Binding-site contacts:
Ligand atom CBC contacts residue THR28 of chain 1.B at 4.2 Å.
Ligand atom CAZ contacts residue VAL31 of chain 1.B at 4.4 Å (hydrophobic).
Ligand atom CBR contacts residue ILE94 of chain 1.A at 4.2 Å (hydrophobic).
Ligand atom CAY contacts residue THR95 of chain 1.A at 4.1 Å.
Ligand atom O5 contacts residue VAL15 of chain 1.B at 4.3 Å.
Ligand atom O3 contacts residue GLN16 of chain 1.B at 4.1 Å.
Ligand atom CBG contacts residue ARG24 of chain 1.B at 4.2 Å.
Ligand atom CAA contacts residue LEU10 of chain 1.A at 4.2 Å (hydrophobic).
Ligand atom O6 contacts residue GLN17 of chain 1.B at 4.3 Å.
Ligand atom O2 contacts residue GLN16 of chain 1.B at 2.9 Å (h-bond).
Ligand atom CBS contacts residue VAL98 of chain 1.A at 3.9 Å (hydrophobic).
Ligand atom CBC contacts residue THR95 of chain 1.A at 4.0 Å.
Ligand atom C6 contacts residue HIS18 of chain 1.B at 4.3 Å.
Ligand atom O5 contacts residue GLN17 of chain 1.B at 4.3 Å.
Ligand atom CAB contacts residue ILE6 of chain 1.A at 3.9 Å (hydrophobic).
Ligand atom CBT contacts residue GLN16 of chain 1.B at 3.7 Å.
Ligand atom OAP contacts residue VAL98 of chain 1.A at 4.0 Å.
Ligand atom CAA contacts residue VAL31 of chain 1.B at 4.3 Å (hydrophobic).
Ligand atom CBD contacts residue LEU10 of chain 1.A at 4.3 Å (hydrophobic).
Ligand atom C5 contacts residue GLN17 of chain 1.B at 4.3 Å.
Ligand atom CAX contacts residue LEU11 of chain 1.B at 4.1 Å (hydrophobic).
Ligand atom CAB contacts residue VAL31 of chain 1.B at 4.3 Å (hydrophobic).
Ligand atom CAA contacts residue ILE32 of chain 1.B at 4.1 Å (hydrophobic).
Ligand atom O1 contacts residue GLN16 of chain 1.B at 4.1 Å.
Ligand atom CAW contacts residue VAL31 of chain 1.B at 3.8 Å (hydrophobic).
Ligand atom O6 contacts residue HIS18 of chain 1.B at 4.3 Å.
Ligand atom C6 contacts residue GLN17 of chain 1.B at 3.4 Å.
Ligand atom CBL contacts residue ILE94 of chain 1.A at 3.9 Å (hydrophobic).
Ligand atom CBK contacts residue VAL15 of chain 1.B at 3.7 Å (hydrophobic).
Ligand atom C2 contacts residue GLN16 of chain 1.B at 3.3 Å.
Ligand atom C3 contacts residue GLN16 of chain 1.B at 4.3 Å.
Ligand atom C6 contacts residue ARG24 of chain 1.B at 4.3 Å.
Ligand atom O1 contacts residue VAL15 of chain 1.B at 4.1 Å.
Ligand atom C1 contacts residue GLN16 of chain 1.B at 4.3 Å.
Ligand atom CAY contacts residue THR28 of chain 1.B at 3.7 Å.
Ligand atom CBE contacts residue LEU27 of chain 1.B at 4.0 Å (hydrophobic).
Ligand atom CBQ contacts residue VAL15 of chain 1.B at 3.5 Å (hydrophobic).
Ligand atom CBM contacts residue HIS18 of chain 1.B at 3.5 Å.
Ligand atom OAI contacts residue HIS18 of chain 1.B at 3.3 Å.
Ligand atom CAX contacts residue GLU8 of chain 1.B at 4.2 Å.

Sequence of chain 1.A:
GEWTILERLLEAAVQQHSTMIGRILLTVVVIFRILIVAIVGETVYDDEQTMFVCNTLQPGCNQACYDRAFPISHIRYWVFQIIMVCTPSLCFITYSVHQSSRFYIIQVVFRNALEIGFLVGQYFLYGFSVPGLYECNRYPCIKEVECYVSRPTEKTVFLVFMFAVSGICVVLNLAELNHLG

Sequence of chain 1.B:
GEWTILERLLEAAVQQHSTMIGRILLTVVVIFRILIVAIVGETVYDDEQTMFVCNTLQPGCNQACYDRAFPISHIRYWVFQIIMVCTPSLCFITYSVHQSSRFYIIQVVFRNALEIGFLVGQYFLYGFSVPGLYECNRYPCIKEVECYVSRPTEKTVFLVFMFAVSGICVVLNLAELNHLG

The protein below binds the small molecule below.
Small molecule (SMILES): CCCCCCCCCCC(CCCCCCCCCC)(CO[C@@H]1O[C@H](CO)[C@@H](O[C@H]2O[C@H](CO)[C@@H](O)[C@H](O)[C@H]2O)[C@H](O)[C@H]1O)CO[C@@H]1O[C@H](CO)[C@@H](O[C@H]2O[C@H](CO)[C@@H](O)[C@H](O)[C@H]2O)[C@H](O)[C@H]1O